Binding-site contacts:
Ligand atom C5 contacts residue ASN265 of chain 1.I at 3.6 Å.
Ligand atom C4 contacts residue GLN263 of chain 1.I at 4.3 Å.
Ligand atom C4 contacts residue ASN265 of chain 1.I at 4.2 Å.
Ligand atom O7 contacts residue NAG1 of chain 1.VA at 3.6 Å (h-bond).
Ligand atom C8 contacts residue VAL302 of chain 1.I at 3.9 Å (hydrophobic).
Ligand atom C7 contacts residue ASN265 of chain 1.I at 3.3 Å.
Ligand atom C8 contacts residue SER303 of chain 1.I at 3.9 Å.
Ligand atom O5 contacts residue GLN263 of chain 1.I at 3.8 Å.
Ligand atom O6 contacts residue ASN265 of chain 1.I at 4.2 Å.
Ligand atom O7 contacts residue ASN301 of chain 1.I at 4.0 Å.
Ligand atom O7 contacts residue ASN265 of chain 1.I at 3.3 Å (h-bond).
Ligand atom O5 contacts residue ASN265 of chain 1.I at 2.3 Å (h-bond).
Ligand atom C2 contacts residue ASN265 of chain 1.I at 2.4 Å.
Ligand atom C7 contacts residue ASN301 of chain 1.I at 4.4 Å.
Ligand atom C3 contacts residue ASN265 of chain 1.I at 3.8 Å.
Ligand atom C1 contacts residue ASN265 of chain 1.I at 1.4 Å.
Ligand atom O6 contacts residue VAL414 of chain 1.I at 3.5 Å.
Ligand atom C6 contacts residue GLN263 of chain 1.I at 4.2 Å.
Ligand atom N2 contacts residue ASN265 of chain 1.I at 2.9 Å (h-bond).
Ligand atom C3 contacts residue GLN263 of chain 1.I at 4.3 Å.
Ligand atom C5 contacts residue GLN263 of chain 1.I at 3.4 Å.
Ligand atom C8 contacts residue ASN265 of chain 1.I at 4.5 Å.
Ligand atom C8 contacts residue ASN301 of chain 1.I at 4.2 Å.
Ligand atom C1 contacts residue GLN263 of chain 1.I at 3.7 Å.
Ligand atom C8 contacts residue SER381 of chain 1.I at 3.9 Å.
Ligand atom O6 contacts residue GLN263 of chain 1.I at 4.1 Å.

A small-molecule ligand and the protein it binds are described below.
Small molecule (SMILES): CC(=O)N[C@H]1[C@H](O[C@H]2[C@H](O)[C@@H](NC(C)=O)CO[C@@H]2CO)O[C@H](CO)[C@@H](O)[C@@H]1O

Sequence of chain 1.I:
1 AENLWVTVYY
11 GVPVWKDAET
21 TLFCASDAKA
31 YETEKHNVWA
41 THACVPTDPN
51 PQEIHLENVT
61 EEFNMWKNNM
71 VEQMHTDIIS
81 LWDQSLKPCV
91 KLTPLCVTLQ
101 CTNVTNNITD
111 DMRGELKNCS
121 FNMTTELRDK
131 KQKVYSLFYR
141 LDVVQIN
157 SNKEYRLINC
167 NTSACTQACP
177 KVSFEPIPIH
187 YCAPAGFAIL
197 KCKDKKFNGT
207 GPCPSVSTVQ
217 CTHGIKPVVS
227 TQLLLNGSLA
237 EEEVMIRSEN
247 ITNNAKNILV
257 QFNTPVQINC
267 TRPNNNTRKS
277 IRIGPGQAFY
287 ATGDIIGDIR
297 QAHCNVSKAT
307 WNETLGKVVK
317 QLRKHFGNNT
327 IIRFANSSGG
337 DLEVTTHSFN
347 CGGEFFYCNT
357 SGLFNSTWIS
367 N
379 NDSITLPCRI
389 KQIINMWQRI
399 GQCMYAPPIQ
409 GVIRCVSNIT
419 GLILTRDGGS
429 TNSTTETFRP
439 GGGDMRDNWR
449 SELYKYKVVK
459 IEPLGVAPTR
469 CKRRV